Binding-site contacts:
Ligand atom C1 contacts residue ASN57 of chain 6.A at 1.4 Å.
Ligand atom N2 contacts residue ASN57 of chain 6.A at 2.7 Å (h-bond).
Ligand atom O5 contacts residue ASN57 of chain 6.A at 2.3 Å (h-bond).
Ligand atom C2 contacts residue ASN57 of chain 6.A at 2.4 Å.
Ligand atom C5 contacts residue ASN57 of chain 6.A at 3.6 Å.
Ligand atom C1 contacts residue ARG14 of chain 6.A at 3.8 Å.
Ligand atom C4 contacts residue ASN57 of chain 6.A at 4.2 Å.
Ligand atom C8 contacts residue ASN57 of chain 6.A at 3.5 Å.
Ligand atom C5 contacts residue ARG14 of chain 6.A at 3.7 Å.
Ligand atom C7 contacts residue ASN57 of chain 6.A at 3.4 Å.
Ligand atom C3 contacts residue ASN57 of chain 6.A at 3.7 Å.
Ligand atom O7 contacts residue ASN57 of chain 6.A at 4.3 Å.
Ligand atom O5 contacts residue ARG14 of chain 6.A at 3.8 Å.

Sequence of chain 6.A:
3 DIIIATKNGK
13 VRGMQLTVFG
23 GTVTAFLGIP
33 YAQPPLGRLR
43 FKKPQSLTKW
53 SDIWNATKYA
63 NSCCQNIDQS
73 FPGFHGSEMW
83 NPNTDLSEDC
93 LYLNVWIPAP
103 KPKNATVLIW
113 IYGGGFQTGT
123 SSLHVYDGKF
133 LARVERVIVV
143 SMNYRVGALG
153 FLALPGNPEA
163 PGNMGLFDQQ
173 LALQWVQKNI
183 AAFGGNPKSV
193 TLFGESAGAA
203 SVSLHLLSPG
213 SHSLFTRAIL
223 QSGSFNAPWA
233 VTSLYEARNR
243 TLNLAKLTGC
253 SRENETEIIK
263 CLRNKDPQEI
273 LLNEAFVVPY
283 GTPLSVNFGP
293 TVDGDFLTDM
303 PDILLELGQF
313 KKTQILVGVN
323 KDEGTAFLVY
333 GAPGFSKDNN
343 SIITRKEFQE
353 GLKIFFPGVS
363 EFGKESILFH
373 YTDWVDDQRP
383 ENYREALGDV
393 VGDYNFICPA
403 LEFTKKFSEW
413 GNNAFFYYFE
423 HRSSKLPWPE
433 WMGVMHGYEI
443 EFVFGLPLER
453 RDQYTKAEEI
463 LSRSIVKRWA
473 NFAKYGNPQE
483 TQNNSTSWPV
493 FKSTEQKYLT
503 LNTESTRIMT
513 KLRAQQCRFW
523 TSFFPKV

A small-molecule ligand and the protein it binds are described below.
Small molecule (SMILES): CC(=O)N[C@@H]1[C@@H](O)[C@H](O)[C@@H](CO)O[C@H]1O